Binding-site contacts:
Ligand atom C6 contacts residue THR34 of chain 1.A at 4.5 Å.
Ligand atom C5 contacts residue ASN32 of chain 1.A at 3.7 Å.
Ligand atom C3 contacts residue ASN32 of chain 1.A at 3.7 Å.
Ligand atom C1 contacts residue THR312 of chain 1.A at 3.8 Å.
Ligand atom C2 contacts residue ASN32 of chain 1.A at 2.3 Å.
Ligand atom N2 contacts residue ASN32 of chain 1.A at 2.9 Å (h-bond).
Ligand atom C1 contacts residue ALA33 of chain 1.A at 4.4 Å (hydrophobic).
Ligand atom C4 contacts residue ASN32 of chain 1.A at 4.2 Å.
Ligand atom O6 contacts residue ASN49 of chain 1.B at 4.1 Å.
Ligand atom O6 contacts residue THR312 of chain 1.A at 4.5 Å.
Ligand atom O7 contacts residue ASN32 of chain 1.A at 3.5 Å (h-bond).
Ligand atom C8 contacts residue ILE56 of chain 1.B at 4.2 Å (hydrophobic).
Ligand atom C6 contacts residue LEU52 of chain 1.B at 4.1 Å (hydrophobic).
Ligand atom O6 contacts residue LEU52 of chain 1.B at 3.9 Å.
Ligand atom C8 contacts residue LEU52 of chain 1.B at 3.9 Å (hydrophobic).
Ligand atom C6 contacts residue THR312 of chain 1.A at 4.2 Å.
Ligand atom C1 contacts residue ASN32 of chain 1.A at 1.4 Å.
Ligand atom O5 contacts residue ASN32 of chain 1.A at 2.4 Å (h-bond).
Ligand atom C5 contacts residue THR312 of chain 1.A at 4.3 Å.
Ligand atom O5 contacts residue THR312 of chain 1.A at 3.3 Å (h-bond).
Ligand atom C7 contacts residue ASN32 of chain 1.A at 3.5 Å.

Sequence of chain 1.A:
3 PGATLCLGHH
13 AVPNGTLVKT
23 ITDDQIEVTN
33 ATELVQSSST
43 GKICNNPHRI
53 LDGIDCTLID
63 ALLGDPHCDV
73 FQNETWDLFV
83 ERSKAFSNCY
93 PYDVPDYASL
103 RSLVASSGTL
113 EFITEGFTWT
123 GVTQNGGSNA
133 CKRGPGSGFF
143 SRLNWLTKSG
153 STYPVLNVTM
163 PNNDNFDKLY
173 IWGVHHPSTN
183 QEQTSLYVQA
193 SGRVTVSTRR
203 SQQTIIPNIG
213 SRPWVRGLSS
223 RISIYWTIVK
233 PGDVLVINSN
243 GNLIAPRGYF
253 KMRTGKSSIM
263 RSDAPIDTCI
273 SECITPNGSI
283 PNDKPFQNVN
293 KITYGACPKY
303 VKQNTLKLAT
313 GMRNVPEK

The protein below binds the small molecule below.
Small molecule (SMILES): CC(=O)N[C@H]1[C@H](O[C@H]2[C@H](O)[C@@H](NC(C)=O)CO[C@@H]2CO)O[C@H](CO)[C@@H](O)[C@@H]1O

Sequence of chain 1.B:
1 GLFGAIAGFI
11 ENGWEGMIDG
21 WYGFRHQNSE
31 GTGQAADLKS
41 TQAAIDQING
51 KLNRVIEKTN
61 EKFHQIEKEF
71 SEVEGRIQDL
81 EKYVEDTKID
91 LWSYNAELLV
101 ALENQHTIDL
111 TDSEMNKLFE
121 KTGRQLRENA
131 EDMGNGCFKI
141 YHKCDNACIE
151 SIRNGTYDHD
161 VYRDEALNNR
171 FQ